Sequence of chain 2.E:
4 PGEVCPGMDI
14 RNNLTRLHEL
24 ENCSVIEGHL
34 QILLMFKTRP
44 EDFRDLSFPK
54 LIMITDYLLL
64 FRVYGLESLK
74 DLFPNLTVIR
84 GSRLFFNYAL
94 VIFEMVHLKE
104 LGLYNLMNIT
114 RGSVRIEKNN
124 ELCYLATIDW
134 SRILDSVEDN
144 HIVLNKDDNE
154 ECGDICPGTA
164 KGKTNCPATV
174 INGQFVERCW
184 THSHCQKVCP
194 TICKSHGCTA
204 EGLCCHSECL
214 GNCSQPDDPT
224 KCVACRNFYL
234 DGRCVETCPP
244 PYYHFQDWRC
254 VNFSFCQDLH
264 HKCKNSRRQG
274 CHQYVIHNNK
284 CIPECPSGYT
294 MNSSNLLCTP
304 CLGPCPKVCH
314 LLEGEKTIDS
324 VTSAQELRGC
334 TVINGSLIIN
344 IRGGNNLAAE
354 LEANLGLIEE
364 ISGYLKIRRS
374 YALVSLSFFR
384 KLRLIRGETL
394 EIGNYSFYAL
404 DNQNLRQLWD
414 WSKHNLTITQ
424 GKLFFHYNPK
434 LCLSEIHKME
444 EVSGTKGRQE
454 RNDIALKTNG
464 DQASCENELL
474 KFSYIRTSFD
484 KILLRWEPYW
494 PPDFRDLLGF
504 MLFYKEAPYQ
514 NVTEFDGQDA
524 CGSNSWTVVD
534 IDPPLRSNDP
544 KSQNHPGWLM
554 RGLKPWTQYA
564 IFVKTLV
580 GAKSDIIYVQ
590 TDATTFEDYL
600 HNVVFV

Binding-site contacts:
Ligand atom C5 contacts residue ASN25 of chain 2.E at 3.7 Å.
Ligand atom C8 contacts residue HIS21 of chain 2.E at 4.3 Å.
Ligand atom O3 contacts residue GLU24 of chain 2.E at 3.7 Å.
Ligand atom C7 contacts residue GLU22 of chain 2.E at 3.8 Å.
Ligand atom C7 contacts residue HIS21 of chain 2.E at 3.8 Å.
Ligand atom C8 contacts residue GLU6 of chain 2.E at 4.4 Å.
Ligand atom C8 contacts residue GLU22 of chain 2.E at 2.8 Å.
Ligand atom C7 contacts residue ASN25 of chain 2.E at 3.9 Å.
Ligand atom C4 contacts residue ASN25 of chain 2.E at 4.2 Å.
Ligand atom O5 contacts residue GLU6 of chain 2.E at 4.4 Å.
Ligand atom O4 contacts residue GLU24 of chain 2.E at 4.4 Å.
Ligand atom C2 contacts residue ASN25 of chain 2.E at 2.4 Å.
Ligand atom N2 contacts residue HIS21 of chain 2.E at 4.3 Å.
Ligand atom C7 contacts residue GLU24 of chain 2.E at 3.7 Å.
Ligand atom N2 contacts residue GLU24 of chain 2.E at 3.1 Å.
Ligand atom N2 contacts residue ASN25 of chain 2.E at 2.7 Å (h-bond).
Ligand atom C3 contacts residue ASN25 of chain 2.E at 3.7 Å.
Ligand atom O7 contacts residue HIS21 of chain 2.E at 3.4 Å (h-bond).
Ligand atom C1 contacts residue GLU6 of chain 2.E at 4.2 Å.
Ligand atom C3 contacts residue GLU24 of chain 2.E at 3.0 Å.
Ligand atom O7 contacts residue GLU24 of chain 2.E at 4.0 Å.
Ligand atom O5 contacts residue GLU24 of chain 2.E at 4.5 Å.
Ligand atom C2 contacts residue GLU24 of chain 2.E at 3.5 Å.
Ligand atom C8 contacts residue ASN25 of chain 2.E at 4.2 Å.
Ligand atom C2 contacts residue GLU6 of chain 2.E at 4.4 Å.
Ligand atom O7 contacts residue GLU22 of chain 2.E at 3.7 Å.
Ligand atom C1 contacts residue GLU24 of chain 2.E at 3.5 Å.
Ligand atom C4 contacts residue GLU24 of chain 2.E at 4.1 Å.
Ligand atom O5 contacts residue ASN25 of chain 2.E at 2.4 Å (h-bond).
Ligand atom C1 contacts residue ASN25 of chain 2.E at 1.4 Å.
Ligand atom C5 contacts residue GLU24 of chain 2.E at 4.4 Å.

The protein below binds the small molecule below.
Small molecule (SMILES): CC(=O)N[C@H]1CO[C@H](CO[C@@H]2O[C@@H](C)[C@@H](O)[C@@H](O)[C@@H]2O)[C@@H](O)[C@@H]1O